Sequence of chain 1.A:
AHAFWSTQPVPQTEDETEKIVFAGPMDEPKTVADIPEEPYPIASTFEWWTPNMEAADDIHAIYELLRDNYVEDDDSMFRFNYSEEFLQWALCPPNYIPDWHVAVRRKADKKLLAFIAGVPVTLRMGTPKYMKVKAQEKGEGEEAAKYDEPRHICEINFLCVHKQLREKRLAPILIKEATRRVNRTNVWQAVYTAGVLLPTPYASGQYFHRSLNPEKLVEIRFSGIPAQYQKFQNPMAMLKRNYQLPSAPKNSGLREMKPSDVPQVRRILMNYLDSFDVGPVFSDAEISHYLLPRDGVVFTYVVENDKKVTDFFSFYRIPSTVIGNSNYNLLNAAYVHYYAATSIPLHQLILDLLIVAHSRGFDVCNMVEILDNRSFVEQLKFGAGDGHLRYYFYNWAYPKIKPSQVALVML

The protein below binds the small molecule below.
Small molecule (SMILES): CNCc1cc(-c2ccccc2)nn1C

Binding-site contacts:
Ligand atom CAC contacts residue GLY414 of chain 1.A at 4.2 Å.
Ligand atom NAO contacts residue VAL98 of chain 1.A at 4.2 Å.
Ligand atom CAG contacts residue GLY222 of chain 1.A at 3.7 Å.
Ligand atom CAH contacts residue TYR234 of chain 1.A at 3.2 Å (hydrophobic).
Ligand atom CAD contacts residue HIS415 of chain 1.A at 3.9 Å.
Ligand atom CAM contacts residue TYR234 of chain 1.A at 4.1 Å (hydrophobic).
Ligand atom NAO contacts residue PHE107 of chain 1.A at 3.8 Å.
Ligand atom CAN contacts residue TYR234 of chain 1.A at 4.1 Å (hydrophobic).
Ligand atom CAB contacts residue TYR97 of chain 1.A at 3.3 Å (hydrophobic).
Ligand atom CAF contacts residue GLY222 of chain 1.A at 3.8 Å.
Ligand atom CAA contacts residue TYR234 of chain 1.A at 4.3 Å (hydrophobic).
Ligand atom CAH contacts residue PHE107 of chain 1.A at 3.9 Å (hydrophobic).
Ligand atom NAK contacts residue LEU438 of chain 1.A at 2.9 Å (h-bond).
Ligand atom CAB contacts residue VAL98 of chain 1.A at 3.8 Å (hydrophobic).
Ligand atom CAI contacts residue TYR109 of chain 1.A at 3.5 Å (hydrophobic).
Ligand atom CAD contacts residue TYR234 of chain 1.A at 3.6 Å (hydrophobic).
Ligand atom CAI contacts residue PHE107 of chain 1.A at 4.2 Å (hydrophobic).
Ligand atom CAN contacts residue LEU416 of chain 1.A at 4.3 Å (hydrophobic).
Ligand atom CAG contacts residue VAL98 of chain 1.A at 3.9 Å (hydrophobic).
Ligand atom CAA contacts residue LEU438 of chain 1.A at 3.4 Å (hydrophobic).
Ligand atom NAK contacts residue TYR109 of chain 1.A at 4.0 Å.
Ligand atom NAJ contacts residue VAL98 of chain 1.A at 3.9 Å.
Ligand atom CAM contacts residue PHE107 of chain 1.A at 3.7 Å (hydrophobic).
Ligand atom NAK contacts residue MET437 of chain 1.A at 4.0 Å.
Ligand atom CAD contacts residue GLY414 of chain 1.A at 4.1 Å.
Ligand atom CAA contacts residue MET437 of chain 1.A at 3.3 Å (hydrophobic).
Ligand atom CAI contacts residue LEU438 of chain 1.A at 3.7 Å (hydrophobic).
Ligand atom CAH contacts residue LEU416 of chain 1.A at 4.2 Å (hydrophobic).
Ligand atom NAJ contacts residue PHE107 of chain 1.A at 4.1 Å.
Ligand atom CAA contacts residue LEU416 of chain 1.A at 4.0 Å (hydrophobic).
Ligand atom CAC contacts residue GLY222 of chain 1.A at 3.7 Å.
Ligand atom CAN contacts residue PHE107 of chain 1.A at 4.1 Å (hydrophobic).
Ligand atom CAF contacts residue TYR234 of chain 1.A at 3.3 Å (hydrophobic).
Ligand atom CAL contacts residue GLY222 of chain 1.A at 3.8 Å.
Ligand atom CAF contacts residue LEU416 of chain 1.A at 4.2 Å (hydrophobic).
Ligand atom CAD contacts residue GLY222 of chain 1.A at 3.8 Å.
Ligand atom CAB contacts residue MYA1 of chain 1.B at 3.9 Å.
Ligand atom NAJ contacts residue GLY222 of chain 1.A at 4.3 Å.
Ligand atom CAA contacts residue THR220 of chain 1.A at 3.6 Å.
Ligand atom CAE contacts residue GLY222 of chain 1.A at 3.7 Å.